Sequence of chain 1.J:
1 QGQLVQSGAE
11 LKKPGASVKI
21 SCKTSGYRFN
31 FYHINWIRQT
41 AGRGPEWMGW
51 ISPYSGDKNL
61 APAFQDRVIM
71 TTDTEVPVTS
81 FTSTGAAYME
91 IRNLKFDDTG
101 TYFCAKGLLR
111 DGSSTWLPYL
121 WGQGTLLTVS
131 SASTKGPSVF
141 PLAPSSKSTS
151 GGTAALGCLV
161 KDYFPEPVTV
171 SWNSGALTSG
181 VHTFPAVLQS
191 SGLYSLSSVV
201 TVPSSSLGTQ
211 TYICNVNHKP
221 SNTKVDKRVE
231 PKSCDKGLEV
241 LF

A protein and the small-molecule ligand that binds it are described below.
Small molecule (SMILES): CC(=O)N[C@H]1[C@H](O[C@H]2[C@H](O)[C@@H](NC(C)=O)CO[C@@H]2CO)O[C@H](CO)[C@@H](O[C@@H]2O[C@H](CO[C@H]3O[C@H](CO[C@H]4O[C@H](CO)[C@@H](O)[C@H](O)[C@@H]4O)[C@@H](O)[C@H](O[C@H]4O[C@H](CO)[C@@H](O)[C@H](O)[C@@H]4O)[C@@H]3O)[C@@H](O)[C@H](O[C@H]3O[C@H](CO)[C@@H](O)[C@H](O)[C@@H]3O)[C@@H]2O)[C@@H]1O

Sequence of chain 1.B:
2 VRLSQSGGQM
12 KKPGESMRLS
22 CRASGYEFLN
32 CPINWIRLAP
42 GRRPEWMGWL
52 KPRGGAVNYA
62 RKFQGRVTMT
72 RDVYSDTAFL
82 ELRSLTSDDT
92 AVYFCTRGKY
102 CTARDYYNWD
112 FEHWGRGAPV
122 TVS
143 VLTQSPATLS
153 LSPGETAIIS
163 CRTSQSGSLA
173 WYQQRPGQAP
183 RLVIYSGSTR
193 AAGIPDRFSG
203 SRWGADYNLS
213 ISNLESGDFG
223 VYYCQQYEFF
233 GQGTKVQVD

Sequence of chain 1.A:
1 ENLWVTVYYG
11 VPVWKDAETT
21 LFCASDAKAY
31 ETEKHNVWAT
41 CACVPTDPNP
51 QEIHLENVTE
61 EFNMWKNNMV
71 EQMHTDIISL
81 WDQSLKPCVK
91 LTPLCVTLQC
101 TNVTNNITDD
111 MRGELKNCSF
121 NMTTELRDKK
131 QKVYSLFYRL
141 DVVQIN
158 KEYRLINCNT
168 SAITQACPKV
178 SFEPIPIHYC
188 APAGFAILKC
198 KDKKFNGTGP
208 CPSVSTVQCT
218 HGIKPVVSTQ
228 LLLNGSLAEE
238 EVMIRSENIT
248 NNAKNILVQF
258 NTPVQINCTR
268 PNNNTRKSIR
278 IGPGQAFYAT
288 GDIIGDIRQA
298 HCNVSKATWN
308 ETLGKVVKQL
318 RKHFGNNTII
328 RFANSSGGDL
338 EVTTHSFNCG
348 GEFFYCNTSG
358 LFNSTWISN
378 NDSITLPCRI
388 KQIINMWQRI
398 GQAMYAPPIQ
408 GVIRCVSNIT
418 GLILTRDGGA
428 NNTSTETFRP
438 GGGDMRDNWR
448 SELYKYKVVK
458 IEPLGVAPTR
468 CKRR

Binding-site contacts:
Ligand atom C7 contacts residue THR205 of chain 1.A at 4.2 Å.
Ligand atom N2 contacts residue ASN203 of chain 1.A at 2.8 Å (h-bond).
Ligand atom O4 contacts residue VAL78 of chain 1.J at 4.2 Å.
Ligand atom N2 contacts residue THR205 of chain 1.A at 3.7 Å.
Ligand atom C8 contacts residue PRO77 of chain 1.J at 4.2 Å (hydrophobic).
Ligand atom C4 contacts residue ASN203 of chain 1.A at 4.2 Å.
Ligand atom O7 contacts residue ILE246 of chain 1.A at 4.0 Å.
Ligand atom C1 contacts residue ARG204 of chain 1.B at 4.1 Å.
Ligand atom C3 contacts residue ASN203 of chain 1.A at 3.7 Å.
Ligand atom C7 contacts residue ASN203 of chain 1.A at 3.1 Å.
Ligand atom C5 contacts residue ASN203 of chain 1.A at 3.5 Å.
Ligand atom C1 contacts residue ASN203 of chain 1.A at 1.4 Å.
Ligand atom C8 contacts residue SER243 of chain 1.A at 3.0 Å.
Ligand atom O2 contacts residue SER168 of chain 1.B at 4.0 Å.
Ligand atom C8 contacts residue PRO207 of chain 1.A at 4.2 Å (hydrophobic).
Ligand atom C8 contacts residue VAL78 of chain 1.J at 3.9 Å (hydrophobic).
Ligand atom C2 contacts residue ASN203 of chain 1.A at 2.4 Å.
Ligand atom O5 contacts residue ASN203 of chain 1.A at 2.2 Å (h-bond).
Ligand atom O5 contacts residue ARG204 of chain 1.B at 4.2 Å.
Ligand atom C8 contacts residue THR205 of chain 1.A at 3.8 Å.
Ligand atom C7 contacts residue SER243 of chain 1.A at 4.4 Å.
Ligand atom O7 contacts residue ASN203 of chain 1.A at 3.2 Å (h-bond).
Ligand atom C8 contacts residue ASN203 of chain 1.A at 4.3 Å.